This protein binds this small molecule.
Small molecule (SMILES): CC(=O)N[C@@H]1[C@@H](O)[C@H](O)[C@@H](CO)O[C@H]1O

Sequence of chain 18.E:
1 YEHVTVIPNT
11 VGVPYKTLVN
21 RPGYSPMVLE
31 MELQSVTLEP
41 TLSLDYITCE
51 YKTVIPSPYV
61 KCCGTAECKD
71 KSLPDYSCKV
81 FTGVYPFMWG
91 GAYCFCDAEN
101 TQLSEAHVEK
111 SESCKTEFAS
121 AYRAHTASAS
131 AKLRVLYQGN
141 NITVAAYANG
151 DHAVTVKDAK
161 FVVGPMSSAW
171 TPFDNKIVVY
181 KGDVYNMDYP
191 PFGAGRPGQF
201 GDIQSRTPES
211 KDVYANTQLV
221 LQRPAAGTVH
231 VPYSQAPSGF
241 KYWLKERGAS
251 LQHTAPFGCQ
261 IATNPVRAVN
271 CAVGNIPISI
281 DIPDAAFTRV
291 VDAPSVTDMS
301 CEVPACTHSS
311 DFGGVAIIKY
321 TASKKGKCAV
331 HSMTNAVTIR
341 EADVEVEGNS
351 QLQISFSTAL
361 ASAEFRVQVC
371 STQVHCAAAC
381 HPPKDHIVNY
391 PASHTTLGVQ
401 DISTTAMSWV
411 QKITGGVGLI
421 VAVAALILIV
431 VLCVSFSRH

Sequence of chain 18.F:
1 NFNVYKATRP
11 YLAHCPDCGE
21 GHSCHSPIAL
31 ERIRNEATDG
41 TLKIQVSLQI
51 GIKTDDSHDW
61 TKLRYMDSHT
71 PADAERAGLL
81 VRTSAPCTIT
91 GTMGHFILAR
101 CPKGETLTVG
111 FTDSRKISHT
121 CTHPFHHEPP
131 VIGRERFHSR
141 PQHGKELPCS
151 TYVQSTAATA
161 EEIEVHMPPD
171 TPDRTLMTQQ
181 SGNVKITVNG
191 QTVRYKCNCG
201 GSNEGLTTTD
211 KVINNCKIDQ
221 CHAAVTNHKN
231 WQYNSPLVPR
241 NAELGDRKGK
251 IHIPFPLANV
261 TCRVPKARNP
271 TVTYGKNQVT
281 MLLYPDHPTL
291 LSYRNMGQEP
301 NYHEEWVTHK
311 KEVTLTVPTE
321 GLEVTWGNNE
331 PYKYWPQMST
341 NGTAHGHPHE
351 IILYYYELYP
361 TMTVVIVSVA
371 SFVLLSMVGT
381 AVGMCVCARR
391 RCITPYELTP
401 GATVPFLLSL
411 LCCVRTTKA

Binding-site contacts:
Ligand atom C3 contacts residue ASN259 of chain 18.F at 3.8 Å.
Ligand atom O6 contacts residue THR116 of chain 18.E at 3.5 Å.
Ligand atom O7 contacts residue ASN259 of chain 18.F at 2.9 Å (h-bond).
Ligand atom C2 contacts residue ASN259 of chain 18.F at 2.4 Å.
Ligand atom C8 contacts residue LYS181 of chain 18.E at 4.1 Å.
Ligand atom O6 contacts residue LYS115 of chain 18.E at 4.4 Å.
Ligand atom O7 contacts residue LYS181 of chain 18.E at 3.9 Å.
Ligand atom N2 contacts residue ASN259 of chain 18.F at 2.9 Å (h-bond).
Ligand atom O5 contacts residue ASN259 of chain 18.F at 2.4 Å (h-bond).
Ligand atom C1 contacts residue ASN259 of chain 18.F at 1.4 Å.
Ligand atom C8 contacts residue ASN259 of chain 18.F at 4.4 Å.
Ligand atom O5 contacts residue THR116 of chain 18.E at 4.0 Å.
Ligand atom C4 contacts residue ASN259 of chain 18.F at 4.2 Å.
Ligand atom C5 contacts residue ASN259 of chain 18.F at 3.7 Å.
Ligand atom C7 contacts residue ASN259 of chain 18.F at 3.1 Å.